This small molecule binds to this protein.
Small molecule (SMILES): O=C(O)c1ccccc1O

Sequence of chain 1.A:
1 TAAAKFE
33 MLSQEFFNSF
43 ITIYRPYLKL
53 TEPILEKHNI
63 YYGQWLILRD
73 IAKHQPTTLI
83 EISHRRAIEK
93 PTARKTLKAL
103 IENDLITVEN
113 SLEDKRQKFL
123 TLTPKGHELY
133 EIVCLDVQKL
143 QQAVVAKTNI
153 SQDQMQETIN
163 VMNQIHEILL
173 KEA

Binding-site contacts:
Ligand atom C4 contacts residue LEU81 of chain 1.A at 4.3 Å (hydrophobic).
Ligand atom C1' contacts residue ILE103 of chain 1.A at 3.5 Å (hydrophobic).
Ligand atom C4 contacts residue LYS117 of chain 1.A at 3.6 Å.
Ligand atom C2 contacts residue ARG96 of chain 1.A at 4.5 Å.
Ligand atom O2' contacts residue LYS117 of chain 1.A at 3.9 Å.
Ligand atom C6 contacts residue VAL110 of chain 1.A at 3.6 Å (hydrophobic).
Ligand atom O1' contacts residue LYS100 of chain 1.A at 4.0 Å.
Ligand atom O2 contacts residue LYS100 of chain 1.A at 3.2 Å.
Ligand atom C5 contacts residue LYS117 of chain 1.A at 3.5 Å.
Ligand atom C2 contacts residue ILE103 of chain 1.A at 4.2 Å (hydrophobic).
Ligand atom O1' contacts residue LYS117 of chain 1.A at 3.5 Å.
Ligand atom C5 contacts residue VAL110 of chain 1.A at 4.1 Å (hydrophobic).
Ligand atom C1 contacts residue ILE103 of chain 1.A at 3.5 Å (hydrophobic).
Ligand atom C2 contacts residue LYS117 of chain 1.A at 3.7 Å.
Ligand atom C3 contacts residue LYS117 of chain 1.A at 4.1 Å.
Ligand atom C5 contacts residue ILE103 of chain 1.A at 4.4 Å (hydrophobic).
Ligand atom O2 contacts residue ARG96 of chain 1.A at 3.8 Å.
Ligand atom O2 contacts residue LYS117 of chain 1.A at 3.8 Å.
Ligand atom C6 contacts residue ILE103 of chain 1.A at 3.7 Å (hydrophobic).
Ligand atom C4 contacts residue LEU99 of chain 1.A at 4.3 Å (hydrophobic).
Ligand atom C2 contacts residue LYS100 of chain 1.A at 4.3 Å.
Ligand atom C6 contacts residue LYS117 of chain 1.A at 4.1 Å.
Ligand atom C3 contacts residue LEU81 of chain 1.A at 4.2 Å (hydrophobic).
Ligand atom C3 contacts residue LEU99 of chain 1.A at 4.5 Å (hydrophobic).
Ligand atom C1' contacts residue LYS117 of chain 1.A at 3.5 Å.
Ligand atom O1' contacts residue ILE103 of chain 1.A at 3.9 Å.
Ligand atom O2' contacts residue VAL110 of chain 1.A at 4.2 Å.
Ligand atom C5 contacts residue LEU122 of chain 1.A at 3.9 Å (hydrophobic).
Ligand atom O2' contacts residue ILE103 of chain 1.A at 3.7 Å.
Ligand atom C3 contacts residue ARG96 of chain 1.A at 4.1 Å.
Ligand atom C1 contacts residue LYS117 of chain 1.A at 3.6 Å.